A protein and the small-molecule ligand that binds it are described below.
Small molecule (SMILES): CC(=O)N[C@H]1[C@H](O[C@H]2[C@H](O)[C@@H](NC(C)=O)CO[C@@H]2CO)O[C@H](CO)[C@@H](O)[C@@H]1O

Sequence of chain 1.A:
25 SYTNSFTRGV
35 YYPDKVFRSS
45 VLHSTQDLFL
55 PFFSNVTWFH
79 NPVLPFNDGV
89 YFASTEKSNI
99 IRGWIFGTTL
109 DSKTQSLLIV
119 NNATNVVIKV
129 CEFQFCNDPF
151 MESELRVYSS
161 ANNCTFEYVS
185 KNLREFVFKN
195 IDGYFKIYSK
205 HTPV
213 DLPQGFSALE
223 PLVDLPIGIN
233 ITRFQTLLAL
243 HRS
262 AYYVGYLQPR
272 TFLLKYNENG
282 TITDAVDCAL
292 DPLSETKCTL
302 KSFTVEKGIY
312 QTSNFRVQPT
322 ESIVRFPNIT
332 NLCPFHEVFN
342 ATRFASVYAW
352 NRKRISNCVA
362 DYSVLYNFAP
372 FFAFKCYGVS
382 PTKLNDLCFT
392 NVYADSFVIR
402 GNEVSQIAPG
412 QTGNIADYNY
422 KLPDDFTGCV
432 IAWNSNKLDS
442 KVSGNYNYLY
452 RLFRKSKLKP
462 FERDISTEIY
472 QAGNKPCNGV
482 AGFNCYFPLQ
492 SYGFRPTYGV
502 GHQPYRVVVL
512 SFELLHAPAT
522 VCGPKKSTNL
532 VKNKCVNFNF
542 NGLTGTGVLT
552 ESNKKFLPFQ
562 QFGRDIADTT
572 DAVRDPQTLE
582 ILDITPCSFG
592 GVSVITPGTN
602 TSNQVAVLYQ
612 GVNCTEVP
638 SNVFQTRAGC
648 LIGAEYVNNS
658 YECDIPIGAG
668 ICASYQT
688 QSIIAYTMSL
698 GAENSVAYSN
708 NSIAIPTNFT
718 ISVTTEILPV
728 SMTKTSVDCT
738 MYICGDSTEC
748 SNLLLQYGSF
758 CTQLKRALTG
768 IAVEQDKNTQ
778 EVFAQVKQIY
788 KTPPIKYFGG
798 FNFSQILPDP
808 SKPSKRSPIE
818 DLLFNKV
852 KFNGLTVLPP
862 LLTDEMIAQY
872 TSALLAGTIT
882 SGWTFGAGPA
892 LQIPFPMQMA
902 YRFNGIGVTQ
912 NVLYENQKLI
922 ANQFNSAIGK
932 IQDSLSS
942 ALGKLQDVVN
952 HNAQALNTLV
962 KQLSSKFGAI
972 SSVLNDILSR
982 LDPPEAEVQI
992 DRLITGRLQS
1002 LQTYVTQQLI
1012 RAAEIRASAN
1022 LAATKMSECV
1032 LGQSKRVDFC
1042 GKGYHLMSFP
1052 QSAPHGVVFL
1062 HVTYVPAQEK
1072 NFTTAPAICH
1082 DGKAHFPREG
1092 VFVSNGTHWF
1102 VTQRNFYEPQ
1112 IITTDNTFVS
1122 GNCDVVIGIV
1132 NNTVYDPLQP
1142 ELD

Binding-site contacts:
Ligand atom C8 contacts residue PRO577 of chain 1.A at 3.4 Å (hydrophobic).
Ligand atom C5 contacts residue ASN329 of chain 1.A at 3.6 Å.
Ligand atom C8 contacts residue LEU580 of chain 1.A at 3.5 Å (hydrophobic).
Ligand atom C1 contacts residue ASN329 of chain 1.A at 1.5 Å.
Ligand atom N2 contacts residue GLN578 of chain 1.A at 2.9 Å (h-bond).
Ligand atom C7 contacts residue GLN578 of chain 1.A at 3.3 Å.
Ligand atom C2 contacts residue ASN329 of chain 1.A at 2.5 Å.
Ligand atom C3 contacts residue GLN578 of chain 1.A at 3.1 Å.
Ligand atom N2 contacts residue PRO577 of chain 1.A at 4.1 Å.
Ligand atom O6 contacts residue ASN329 of chain 1.A at 4.0 Å.
Ligand atom C5 contacts residue GLN578 of chain 1.A at 4.4 Å.
Ligand atom C4 contacts residue ASN329 of chain 1.A at 4.2 Å.
Ligand atom C8 contacts residue GLN578 of chain 1.A at 3.6 Å.
Ligand atom C7 contacts residue ASN329 of chain 1.A at 4.1 Å.
Ligand atom O3 contacts residue GLN578 of chain 1.A at 3.4 Å (h-bond).
Ligand atom O7 contacts residue GLN578 of chain 1.A at 4.1 Å.
Ligand atom N2 contacts residue ASN329 of chain 1.A at 3.0 Å (h-bond).
Ligand atom C3 contacts residue ASN329 of chain 1.A at 3.8 Å.
Ligand atom C4 contacts residue GLN578 of chain 1.A at 4.5 Å.
Ligand atom C2 contacts residue GLN578 of chain 1.A at 3.5 Å.
Ligand atom O5 contacts residue ASN329 of chain 1.A at 2.2 Å (h-bond).
Ligand atom C1 contacts residue GLN578 of chain 1.A at 4.2 Å.
Ligand atom C7 contacts residue PRO577 of chain 1.A at 4.3 Å (hydrophobic).
Ligand atom O5 contacts residue GLN578 of chain 1.A at 4.4 Å.